This protein binds this small molecule.
Small molecule (SMILES): C[C@H](N)C(=O)N[C@@H](CCCCN)C(=O)N1CCC[C@H]1C(=O)N[C@@H](CCCN=C(N)N)C(N)=O

Binding-site contacts:
Ligand atom C contacts residue ASN151 of chain 1.C at 3.7 Å.
Ligand atom NE contacts residue ALA200 of chain 1.C at 3.2 Å (h-bond).
Ligand atom C contacts residue ASN151 of chain 1.C at 3.6 Å.
Ligand atom O contacts residue ASN95 of chain 1.C at 3.3 Å.
Ligand atom CZ contacts residue ALA200 of chain 1.C at 3.6 Å (hydrophobic).
Ligand atom O contacts residue GLU202 of chain 1.C at 3.8 Å.
Ligand atom CD contacts residue CYS201 of chain 1.C at 3.6 Å (hydrophobic).
Ligand atom NH2 contacts residue TRP227 of chain 1.C at 3.8 Å.
Ligand atom CD contacts residue GLY230 of chain 1.C at 3.7 Å.
Ligand atom O contacts residue ALA150 of chain 1.C at 3.9 Å.
Ligand atom CA contacts residue GLU94 of chain 1.C at 3.3 Å.
Ligand atom NH1 contacts residue GLY228 of chain 1.C at 3.7 Å.
Ligand atom N contacts residue ASN151 of chain 1.C at 3.8 Å.
Ligand atom O contacts residue ILE179 of chain 1.C at 3.6 Å.
Ligand atom CG contacts residue GLY228 of chain 1.C at 3.5 Å.
Ligand atom CB contacts residue TRP92 of chain 1.C at 3.9 Å (hydrophobic).
Ligand atom O contacts residue ASN151 of chain 1.C at 2.9 Å (h-bond).
Ligand atom N contacts residue LEU96 of chain 1.C at 3.7 Å.
Ligand atom CD contacts residue ALA200 of chain 1.C at 3.8 Å (hydrophobic).
Ligand atom NH2 contacts residue ASP199 of chain 1.C at 3.2 Å (salt-bridge).
Ligand atom CD contacts residue LEU96 of chain 1.C at 3.6 Å (hydrophobic).
Ligand atom O contacts residue ASN151 of chain 1.C at 3.3 Å.
Ligand atom CD contacts residue ILE179 of chain 1.C at 3.8 Å (hydrophobic).
Ligand atom NH2 contacts residue GLY228 of chain 1.C at 3.5 Å.
Ligand atom CB contacts residue LEU96 of chain 1.C at 3.7 Å (hydrophobic).
Ligand atom O contacts residue TRP227 of chain 1.C at 3.6 Å.
Ligand atom C contacts residue ASN151 of chain 1.C at 3.7 Å.
Ligand atom O contacts residue GLU94 of chain 1.C at 3.6 Å (salt-bridge).
Ligand atom CA contacts residue ASN151 of chain 1.C at 3.8 Å.
Ligand atom NH1 contacts residue TRP227 of chain 1.C at 3.5 Å (h-bond).
Ligand atom CG contacts residue TYR47 of chain 1.C at 3.7 Å (hydrophobic).
Ligand atom CD contacts residue TYR47 of chain 1.C at 3.4 Å (hydrophobic).
Ligand atom NE contacts residue GLY230 of chain 1.C at 3.2 Å (h-bond).
Ligand atom CZ contacts residue GLY228 of chain 1.C at 3.6 Å.
Ligand atom O contacts residue ASN151 of chain 1.C at 2.8 Å (h-bond).
Ligand atom CB contacts residue TYR47 of chain 1.C at 3.1 Å (hydrophobic).
Ligand atom O contacts residue GLY228 of chain 1.C at 3.7 Å.
Ligand atom O contacts residue TRP50 of chain 1.C at 3.2 Å.
Ligand atom CB contacts residue HIS43 of chain 1.C at 3.4 Å.
Ligand atom NH2 contacts residue GLY238 of chain 1.C at 3.3 Å.

Sequence of chain 1.C:
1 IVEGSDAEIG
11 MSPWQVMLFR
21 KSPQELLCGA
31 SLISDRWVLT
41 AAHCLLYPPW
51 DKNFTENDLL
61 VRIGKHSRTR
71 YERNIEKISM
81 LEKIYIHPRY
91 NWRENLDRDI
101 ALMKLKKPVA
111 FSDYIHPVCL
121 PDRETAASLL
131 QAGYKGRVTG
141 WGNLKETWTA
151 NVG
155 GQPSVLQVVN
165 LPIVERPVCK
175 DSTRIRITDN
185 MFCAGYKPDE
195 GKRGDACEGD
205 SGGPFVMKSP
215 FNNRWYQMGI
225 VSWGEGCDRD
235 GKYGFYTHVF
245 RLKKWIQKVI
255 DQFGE